Binding-site contacts:
Ligand atom C5 contacts residue TYR79 of chain 1.A at 3.9 Å (hydrophobic).
Ligand atom C18 contacts residue ILE300 of chain 1.A at 3.2 Å (hydrophobic).
Ligand atom C11 contacts residue ILE304 of chain 1.A at 3.8 Å (hydrophobic).
Ligand atom C15 contacts residue ILE304 of chain 1.A at 3.2 Å (hydrophobic).
Ligand atom O17 contacts residue GLY80 of chain 1.A at 3.2 Å.
Ligand atom C3 contacts residue ASP81 of chain 1.A at 3.1 Å.
Ligand atom C13 contacts residue ILE300 of chain 1.A at 3.9 Å (hydrophobic).
Ligand atom O19 contacts residue ILE300 of chain 1.A at 3.4 Å.
Ligand atom C1 contacts residue PHE116 of chain 1.A at 4.0 Å (hydrophobic).
Ligand atom C7 contacts residue GLY221 of chain 1.A at 3.4 Å.
Ligand atom C7 contacts residue ASP81 of chain 1.A at 3.5 Å.
Ligand atom N4 contacts residue ASP81 of chain 1.A at 2.9 Å (salt-bridge).
Ligand atom C16 contacts residue THR222 of chain 1.A at 3.5 Å.
Ligand atom N10 contacts residue THR222 of chain 1.A at 2.8 Å (h-bond).
Ligand atom C6 contacts residue TYR79 of chain 1.A at 3.4 Å (hydrophobic).
Ligand atom C3 contacts residue GLY221 of chain 1.A at 3.3 Å.
Ligand atom C12 contacts residue GLY80 of chain 1.A at 3.4 Å.
Ligand atom O19 contacts residue ILE302 of chain 1.A at 3.6 Å.
Ligand atom O9 contacts residue GLY80 of chain 1.A at 3.4 Å (h-bond).
Ligand atom C2 contacts residue ASP81 of chain 1.A at 3.4 Å.
Ligand atom C16 contacts residue ILE304 of chain 1.A at 3.3 Å (hydrophobic).
Ligand atom C14 contacts residue ILE300 of chain 1.A at 3.9 Å (hydrophobic).
Ligand atom C5 contacts residue ASP81 of chain 1.A at 4.0 Å.
Ligand atom C14 contacts residue ILE304 of chain 1.A at 3.6 Å (hydrophobic).
Ligand atom O9 contacts residue ASP81 of chain 1.A at 3.0 Å (salt-bridge).
Ligand atom C12 contacts residue ASP81 of chain 1.A at 3.8 Å.
Ligand atom C1 contacts residue LEU125 of chain 1.A at 4.0 Å (hydrophobic).
Ligand atom C11 contacts residue THR222 of chain 1.A at 3.5 Å.
Ligand atom C13 contacts residue GLY80 of chain 1.A at 3.4 Å.
Ligand atom C8 contacts residue THR222 of chain 1.A at 3.6 Å.
Ligand atom C5 contacts residue GLY221 of chain 1.A at 3.7 Å.
Ligand atom C16 contacts residue ASP219 of chain 1.A at 3.5 Å.
Ligand atom C13 contacts residue ILE304 of chain 1.A at 4.0 Å (hydrophobic).
Ligand atom N10 contacts residue ASP219 of chain 1.A at 4.0 Å.
Ligand atom O17 contacts residue ILE300 of chain 1.A at 3.4 Å.
Ligand atom C7 contacts residue THR222 of chain 1.A at 3.5 Å.
Ligand atom C8 contacts residue ASP81 of chain 1.A at 3.8 Å.
Ligand atom N4 contacts residue GLY221 of chain 1.A at 3.6 Å.
Ligand atom C6 contacts residue LEU125 of chain 1.A at 4.0 Å (hydrophobic).
Ligand atom O9 contacts residue TYR79 of chain 1.A at 3.7 Å.

Sequence of chain 1.A:
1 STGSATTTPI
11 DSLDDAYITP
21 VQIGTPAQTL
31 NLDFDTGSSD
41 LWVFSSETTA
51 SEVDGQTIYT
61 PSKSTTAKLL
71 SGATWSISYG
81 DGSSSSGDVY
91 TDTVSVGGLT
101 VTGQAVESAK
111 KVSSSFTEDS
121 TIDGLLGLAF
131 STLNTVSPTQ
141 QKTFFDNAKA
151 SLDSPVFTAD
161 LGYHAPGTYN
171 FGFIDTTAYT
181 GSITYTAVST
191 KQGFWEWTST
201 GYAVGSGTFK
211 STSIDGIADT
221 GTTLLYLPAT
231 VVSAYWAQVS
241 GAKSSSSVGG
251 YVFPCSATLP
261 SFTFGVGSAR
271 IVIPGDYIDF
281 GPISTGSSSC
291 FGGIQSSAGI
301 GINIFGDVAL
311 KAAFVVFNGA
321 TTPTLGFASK

This small molecule binds to this protein.
Small molecule (SMILES): O=C(CN1CCCCC1)Nc1ccc2c(c1)OCO2